Sequence of chain 1.F:
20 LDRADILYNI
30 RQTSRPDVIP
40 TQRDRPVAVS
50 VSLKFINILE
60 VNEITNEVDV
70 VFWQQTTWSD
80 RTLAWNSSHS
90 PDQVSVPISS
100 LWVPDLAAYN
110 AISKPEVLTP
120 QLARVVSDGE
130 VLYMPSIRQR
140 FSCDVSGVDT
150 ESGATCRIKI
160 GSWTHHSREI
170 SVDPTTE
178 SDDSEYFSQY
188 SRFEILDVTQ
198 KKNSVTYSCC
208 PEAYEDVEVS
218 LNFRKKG

The protein below binds the small molecule below.
Small molecule (SMILES): CC(=O)N[C@@H]1[C@@H](O)[C@H](O)[C@@H](CO)O[C@H]1O

Binding-site contacts:
Ligand atom C5 contacts residue SER87 of chain 1.F at 4.2 Å.
Ligand atom O5 contacts residue SER87 of chain 1.F at 3.8 Å.
Ligand atom C3 contacts residue ASN85 of chain 1.F at 3.8 Å.
Ligand atom N2 contacts residue ASN85 of chain 1.F at 3.0 Å (h-bond).
Ligand atom C7 contacts residue ASN85 of chain 1.F at 3.7 Å.
Ligand atom C6 contacts residue SER87 of chain 1.F at 4.2 Å.
Ligand atom C5 contacts residue ASN85 of chain 1.F at 3.8 Å.
Ligand atom C1 contacts residue ASN85 of chain 1.F at 1.5 Å.
Ligand atom C4 contacts residue ASN85 of chain 1.F at 4.3 Å.
Ligand atom C2 contacts residue ASN85 of chain 1.F at 2.5 Å.
Ligand atom O7 contacts residue ASN85 of chain 1.F at 3.9 Å.
Ligand atom O5 contacts residue ASN85 of chain 1.F at 2.4 Å (h-bond).